Binding-site contacts:
Ligand atom OAC contacts residue GLY83 of chain 1.C at 3.7 Å.
Ligand atom BR contacts residue PRO213 of chain 1.C at 3.6 Å.
Ligand atom OAA contacts residue LYS54 of chain 1.C at 3.6 Å (salt-bridge).
Ligand atom CAJ contacts residue SER268 of chain 1.C at 3.6 Å.
Ligand atom CAO contacts residue GLN154 of chain 1.C at 3.9 Å.
Ligand atom CAF contacts residue GLY187 of chain 1.C at 3.7 Å.
Ligand atom CAL contacts residue LYS54 of chain 1.C at 3.2 Å.
Ligand atom CAO contacts residue THR85 of chain 1.C at 3.4 Å.
Ligand atom CAO contacts residue THR81 of chain 1.C at 3.4 Å.
Ligand atom OAA contacts residue THR85 of chain 1.C at 2.9 Å (h-bond).
Ligand atom OAC contacts residue GLN154 of chain 1.C at 3.2 Å (h-bond).
Ligand atom CAO contacts residue LYS54 of chain 1.C at 3.9 Å.
Ligand atom CAI contacts residue ALA211 of chain 1.C at 3.7 Å (hydrophobic).
Ligand atom OAC contacts residue THR85 of chain 1.C at 3.5 Å (h-bond).
Ligand atom BR contacts residue ALA271 of chain 1.C at 3.0 Å.
Ligand atom NAN contacts residue PLP1 of chain 1.J at 3.3 Å.
Ligand atom OAC contacts residue THR81 of chain 1.C at 2.4 Å (h-bond).
Ligand atom CAG contacts residue TYR155 of chain 1.C at 3.8 Å (hydrophobic).
Ligand atom OAA contacts residue SER82 of chain 1.C at 3.9 Å.
Ligand atom CAL contacts residue PLP1 of chain 1.J at 3.6 Å.
Ligand atom CAT contacts residue LYS54 of chain 1.C at 3.5 Å.
Ligand atom OAC contacts residue SER82 of chain 1.C at 2.9 Å (h-bond).
Ligand atom OAB contacts residue GLY187 of chain 1.C at 3.5 Å.
Ligand atom CAL contacts residue SER82 of chain 1.C at 3.1 Å.
Ligand atom NAM contacts residue PLP1 of chain 1.J at 3.5 Å.
Ligand atom CAT contacts residue SER82 of chain 1.C at 3.1 Å.
Ligand atom CAS contacts residue LYS54 of chain 1.C at 3.6 Å.
Ligand atom BR contacts residue GLU212 of chain 1.C at 3.4 Å.
Ligand atom OAA contacts residue THR81 of chain 1.C at 3.6 Å (h-bond).
Ligand atom CAO contacts residue SER82 of chain 1.C at 3.2 Å.
Ligand atom CAR contacts residue SER268 of chain 1.C at 3.6 Å.
Ligand atom CAP contacts residue PLP1 of chain 1.J at 3.8 Å.
Ligand atom OAA contacts residue ASN84 of chain 1.C at 3.1 Å (h-bond).
Ligand atom CAK contacts residue PLP1 of chain 1.J at 3.7 Å.
Ligand atom CAI contacts residue GLY185 of chain 1.C at 3.8 Å.
Ligand atom CAG contacts residue GLN154 of chain 1.C at 3.6 Å.
Ligand atom CAE contacts residue THR188 of chain 1.C at 3.9 Å.
Ligand atom CAE contacts residue TYR155 of chain 1.C at 3.5 Å (hydrophobic).
Ligand atom CAS contacts residue PLP1 of chain 1.J at 3.5 Å.
Ligand atom CAS contacts residue SER82 of chain 1.C at 3.8 Å.

Sequence of chain 1.C:
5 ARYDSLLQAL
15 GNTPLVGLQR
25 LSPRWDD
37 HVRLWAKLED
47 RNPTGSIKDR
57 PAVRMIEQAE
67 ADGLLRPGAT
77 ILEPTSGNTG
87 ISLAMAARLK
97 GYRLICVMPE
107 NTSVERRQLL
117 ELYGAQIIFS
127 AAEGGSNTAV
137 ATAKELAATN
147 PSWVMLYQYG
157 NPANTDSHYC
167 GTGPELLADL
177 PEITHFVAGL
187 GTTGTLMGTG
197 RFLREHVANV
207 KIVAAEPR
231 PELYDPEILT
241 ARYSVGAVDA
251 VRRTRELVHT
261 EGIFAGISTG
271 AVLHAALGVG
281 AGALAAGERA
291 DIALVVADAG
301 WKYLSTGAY

This protein binds this small molecule.
Small molecule (SMILES): O=C(Nc1ccc(Br)cc1)Nc1cccc(C(=O)O)c1